Binding-site contacts:
Ligand atom O6 contacts residue NAG1 of chain 1.L at 4.4 Å.
Ligand atom C1 contacts residue NAG1 of chain 1.L at 1.7 Å.
Ligand atom O7 contacts residue NAG1 of chain 1.L at 3.2 Å (h-bond).
Ligand atom C7 contacts residue NAG1 of chain 1.L at 2.8 Å.
Ligand atom C2 contacts residue NAG1 of chain 1.L at 2.3 Å.
Ligand atom C5 contacts residue NAG1 of chain 1.L at 4.0 Å.
Ligand atom O5 contacts residue NAG1 of chain 1.L at 2.9 Å (h-bond).
Ligand atom N2 contacts residue NAG1 of chain 1.L at 2.3 Å (h-bond).
Ligand atom C8 contacts residue NAG1 of chain 1.L at 3.8 Å.
Ligand atom C3 contacts residue NAG1 of chain 1.L at 3.7 Å.
Ligand atom C4 contacts residue NAG1 of chain 1.L at 4.4 Å.

This small molecule binds to this protein.
Small molecule (SMILES): CC(=O)N[C@H]1CO[C@H](CO)[C@@H](O[C@@H]2O[C@H](CO[C@H]3O[C@H](CO)[C@@H](O)[C@H](O)[C@@H]3O)[C@@H](O)[C@H](O)[C@@H]2O)[C@@H]1O